A protein and the small-molecule ligand that binds it are described below.
Small molecule (SMILES): CC1(C)C(Br)=C(CSS(C)(=O)=O)C(C)(C)N1[O]

Binding-site contacts:
Ligand atom SD contacts residue CYS115 of chain 1.A at 2.0 Å (h-bond).
Ligand atom C3 contacts residue CYS115 of chain 1.A at 4.2 Å (hydrophobic).
Ligand atom BR4 contacts residue ASN116 of chain 1.A at 3.3 Å.
Ligand atom C9 contacts residue CYS115 of chain 1.A at 4.3 Å (hydrophobic).
Ligand atom CE contacts residue ASN116 of chain 1.A at 2.8 Å.
Ligand atom C3 contacts residue ASN116 of chain 1.A at 3.9 Å.
Ligand atom CE contacts residue CYS115 of chain 1.A at 3.1 Å (hydrophobic).
Ligand atom SD contacts residue ASN116 of chain 1.A at 3.1 Å (h-bond).
Ligand atom C4 contacts residue ASN116 of chain 1.A at 4.0 Å.
Ligand atom C7 contacts residue ARG119 of chain 1.A at 4.4 Å.
Ligand atom BR4 contacts residue ARG119 of chain 1.A at 4.0 Å.

Sequence of chain 1.A:
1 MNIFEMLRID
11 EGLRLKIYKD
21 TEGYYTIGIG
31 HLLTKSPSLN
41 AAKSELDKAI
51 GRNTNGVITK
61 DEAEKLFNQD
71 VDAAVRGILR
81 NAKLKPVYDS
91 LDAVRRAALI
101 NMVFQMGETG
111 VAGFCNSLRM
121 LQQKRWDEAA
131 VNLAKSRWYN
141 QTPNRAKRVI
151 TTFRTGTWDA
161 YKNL